Sequence of chain 1.A:
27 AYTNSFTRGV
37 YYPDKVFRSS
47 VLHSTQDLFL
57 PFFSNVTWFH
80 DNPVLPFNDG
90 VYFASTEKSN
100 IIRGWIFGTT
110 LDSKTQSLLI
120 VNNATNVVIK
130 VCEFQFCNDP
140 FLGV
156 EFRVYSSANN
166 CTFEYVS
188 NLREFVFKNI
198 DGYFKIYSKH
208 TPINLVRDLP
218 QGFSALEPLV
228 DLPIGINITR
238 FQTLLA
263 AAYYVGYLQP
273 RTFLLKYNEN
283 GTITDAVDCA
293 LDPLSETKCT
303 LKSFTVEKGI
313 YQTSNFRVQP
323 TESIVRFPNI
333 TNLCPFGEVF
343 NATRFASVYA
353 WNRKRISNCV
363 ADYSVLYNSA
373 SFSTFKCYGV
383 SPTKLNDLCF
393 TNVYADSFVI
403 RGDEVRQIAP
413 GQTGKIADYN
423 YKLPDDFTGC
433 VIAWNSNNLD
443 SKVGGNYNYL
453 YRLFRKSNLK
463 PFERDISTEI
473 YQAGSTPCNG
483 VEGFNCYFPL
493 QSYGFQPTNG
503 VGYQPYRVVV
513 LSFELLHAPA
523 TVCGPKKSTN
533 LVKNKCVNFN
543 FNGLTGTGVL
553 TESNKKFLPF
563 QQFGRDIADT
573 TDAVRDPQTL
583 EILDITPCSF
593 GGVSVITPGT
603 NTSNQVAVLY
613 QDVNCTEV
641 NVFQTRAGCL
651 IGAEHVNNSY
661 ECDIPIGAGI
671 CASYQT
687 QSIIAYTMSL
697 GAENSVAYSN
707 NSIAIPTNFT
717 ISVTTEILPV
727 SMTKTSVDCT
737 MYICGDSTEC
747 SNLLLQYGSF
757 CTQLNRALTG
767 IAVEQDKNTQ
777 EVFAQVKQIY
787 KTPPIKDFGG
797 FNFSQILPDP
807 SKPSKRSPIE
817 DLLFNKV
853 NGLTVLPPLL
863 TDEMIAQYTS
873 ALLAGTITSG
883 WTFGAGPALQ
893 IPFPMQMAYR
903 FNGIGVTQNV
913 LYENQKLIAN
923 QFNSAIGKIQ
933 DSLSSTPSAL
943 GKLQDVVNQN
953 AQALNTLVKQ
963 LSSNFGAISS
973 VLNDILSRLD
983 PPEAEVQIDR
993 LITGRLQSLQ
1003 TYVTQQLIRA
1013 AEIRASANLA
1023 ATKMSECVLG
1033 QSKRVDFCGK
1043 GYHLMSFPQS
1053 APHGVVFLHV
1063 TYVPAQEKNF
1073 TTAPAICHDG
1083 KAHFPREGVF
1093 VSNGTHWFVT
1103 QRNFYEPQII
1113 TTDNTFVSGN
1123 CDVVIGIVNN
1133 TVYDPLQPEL

Binding-site contacts:
Ligand atom O7 contacts residue ASN1095 of chain 1.A at 3.2 Å (h-bond).
Ligand atom O5 contacts residue PHE1100 of chain 1.A at 3.5 Å.
Ligand atom C2 contacts residue ASN1095 of chain 1.A at 2.4 Å.
Ligand atom C6 contacts residue PHE1100 of chain 1.A at 4.3 Å (hydrophobic).
Ligand atom C7 contacts residue ASN1095 of chain 1.A at 3.7 Å.
Ligand atom N2 contacts residue ASN1095 of chain 1.A at 2.9 Å (h-bond).
Ligand atom O7 contacts residue THR1097 of chain 1.A at 3.3 Å.
Ligand atom O5 contacts residue ASN1095 of chain 1.A at 2.3 Å (h-bond).
Ligand atom C5 contacts residue ASN1095 of chain 1.A at 3.6 Å.
Ligand atom C1 contacts residue ASN1095 of chain 1.A at 1.4 Å.
Ligand atom C1 contacts residue PHE1100 of chain 1.A at 3.8 Å (hydrophobic).
Ligand atom C8 contacts residue THR1097 of chain 1.A at 3.9 Å.
Ligand atom C3 contacts residue ASN1095 of chain 1.A at 3.8 Å.
Ligand atom O7 contacts residue HIS1098 of chain 1.A at 3.7 Å.
Ligand atom C5 contacts residue PHE1100 of chain 1.A at 3.9 Å (hydrophobic).
Ligand atom C4 contacts residue ASN1095 of chain 1.A at 4.2 Å.
Ligand atom C7 contacts residue THR1097 of chain 1.A at 3.7 Å.

A small-molecule ligand and the protein it binds are described below.
Small molecule (SMILES): CC(=O)N[C@@H]1[C@@H](O)[C@H](O)[C@@H](CO)O[C@H]1O